Binding-site contacts:
Ligand atom O3P contacts residue ARG238 of chain 3.A at 3.4 Å (salt-bridge).
Ligand atom O3P contacts residue ASN206 of chain 4.A at 2.9 Å (h-bond).
Ligand atom C6 contacts residue TYR239 of chain 4.A at 3.8 Å (hydrophobic).
Ligand atom O3 contacts residue GLY114 of chain 4.A at 3.7 Å.
Ligand atom P contacts residue ASN206 of chain 4.A at 3.6 Å.
Ligand atom O1 contacts residue GLU275 of chain 4.A at 2.6 Å (salt-bridge).
Ligand atom O1 contacts residue ASP113 of chain 4.A at 3.6 Å.
Ligand atom P contacts residue TYR259 of chain 4.A at 3.7 Å.
Ligand atom C1 contacts residue LYS269 of chain 4.A at 3.9 Å.
Ligand atom C3 contacts residue LEU243 of chain 4.A at 3.6 Å (hydrophobic).
Ligand atom O6 contacts residue TYR259 of chain 4.A at 3.2 Å.
Ligand atom C5 contacts residue TYR259 of chain 4.A at 3.8 Å (hydrophobic).
Ligand atom C6 contacts residue LYS269 of chain 4.A at 3.6 Å.
Ligand atom O2 contacts residue LYS269 of chain 4.A at 3.9 Å.
Ligand atom O1P contacts residue ARG238 of chain 3.A at 2.8 Å (salt-bridge).
Ligand atom O2P contacts residue ASN206 of chain 4.A at 3.6 Å.
Ligand atom O1 contacts residue LEU270 of chain 4.A at 3.0 Å.
Ligand atom O6 contacts residue LYS269 of chain 4.A at 3.0 Å (salt-bridge).
Ligand atom O2 contacts residue GLY114 of chain 4.A at 3.8 Å.
Ligand atom P contacts residue ARG238 of chain 3.A at 3.8 Å.
Ligand atom O3 contacts residue SER242 of chain 4.A at 3.8 Å.
Ligand atom C3 contacts residue ASP113 of chain 4.A at 3.4 Å.
Ligand atom C4 contacts residue LEU243 of chain 4.A at 3.7 Å (hydrophobic).
Ligand atom O4 contacts residue LEU243 of chain 4.A at 3.3 Å (h-bond).
Ligand atom O4 contacts residue TYR239 of chain 4.A at 3.9 Å.
Ligand atom O2P contacts residue TYR259 of chain 4.A at 2.6 Å (h-bond).
Ligand atom O5 contacts residue LYS269 of chain 4.A at 2.7 Å (salt-bridge).
Ligand atom C4 contacts residue TYR257 of chain 4.A at 3.8 Å (hydrophobic).
Ligand atom O3 contacts residue LEU243 of chain 4.A at 2.9 Å (h-bond).
Ligand atom O3P contacts residue TYR239 of chain 4.A at 3.0 Å (h-bond).
Ligand atom C4 contacts residue GLY241 of chain 4.A at 3.5 Å.
Ligand atom O3 contacts residue GLY241 of chain 4.A at 4.0 Å.
Ligand atom O3 contacts residue ASP113 of chain 4.A at 2.4 Å (salt-bridge).
Ligand atom C1 contacts residue GLU275 of chain 4.A at 3.5 Å.
Ligand atom C5 contacts residue LYS269 of chain 4.A at 3.7 Å.
Ligand atom C6 contacts residue GLY241 of chain 4.A at 4.0 Å.
Ligand atom C2 contacts residue LYS269 of chain 4.A at 3.7 Å.
Ligand atom O6 contacts residue TYR239 of chain 4.A at 4.0 Å.
Ligand atom C6 contacts residue TYR259 of chain 4.A at 4.0 Å (hydrophobic).
Ligand atom O4 contacts residue TYR257 of chain 4.A at 2.6 Å (h-bond).

Sequence of chain 3.A:
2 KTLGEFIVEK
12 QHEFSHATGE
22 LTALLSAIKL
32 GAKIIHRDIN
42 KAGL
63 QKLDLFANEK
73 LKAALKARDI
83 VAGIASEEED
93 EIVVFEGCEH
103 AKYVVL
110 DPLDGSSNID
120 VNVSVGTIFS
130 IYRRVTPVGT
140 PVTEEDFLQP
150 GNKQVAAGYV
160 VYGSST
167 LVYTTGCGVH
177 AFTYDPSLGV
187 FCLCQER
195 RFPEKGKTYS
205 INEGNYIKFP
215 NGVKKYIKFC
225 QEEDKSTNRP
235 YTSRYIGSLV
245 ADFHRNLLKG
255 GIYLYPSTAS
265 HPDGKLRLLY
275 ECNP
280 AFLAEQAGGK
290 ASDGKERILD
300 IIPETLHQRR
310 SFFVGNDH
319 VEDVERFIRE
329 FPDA

This small molecule binds to this protein.
Small molecule (SMILES): O=P(O)(O)OC[C@H]1O[C@](O)(CO)[C@@H](O)[C@@H]1O

Sequence of chain 4.A:
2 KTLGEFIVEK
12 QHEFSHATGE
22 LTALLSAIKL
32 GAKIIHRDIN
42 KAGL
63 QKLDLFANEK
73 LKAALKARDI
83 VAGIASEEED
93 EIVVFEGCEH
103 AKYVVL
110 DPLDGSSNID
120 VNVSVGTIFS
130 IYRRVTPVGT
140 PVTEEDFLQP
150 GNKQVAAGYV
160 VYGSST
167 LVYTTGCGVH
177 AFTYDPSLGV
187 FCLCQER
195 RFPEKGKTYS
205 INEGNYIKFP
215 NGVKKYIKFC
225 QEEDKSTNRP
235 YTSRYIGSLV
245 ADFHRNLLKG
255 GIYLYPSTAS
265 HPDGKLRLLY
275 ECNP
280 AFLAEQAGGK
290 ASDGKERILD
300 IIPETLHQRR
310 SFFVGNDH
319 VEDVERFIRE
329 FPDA